The protein below binds the small molecule below.
Small molecule (SMILES): [NH3+][C@@H](CCC(=O)N[C@@H](CS)C(=O)NCC(=O)O)C(=O)O

Sequence of chain 1.A:
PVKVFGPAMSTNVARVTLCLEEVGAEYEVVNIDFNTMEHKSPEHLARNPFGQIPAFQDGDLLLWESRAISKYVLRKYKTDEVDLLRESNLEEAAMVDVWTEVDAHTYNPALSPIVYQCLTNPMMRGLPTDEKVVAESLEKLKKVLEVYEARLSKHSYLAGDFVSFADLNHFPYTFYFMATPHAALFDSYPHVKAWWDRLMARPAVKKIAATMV

Binding-site contacts:
Ligand atom O32 contacts residue LYS42 of chain 1.A at 3.4 Å (salt-bridge).
Ligand atom CB2 contacts residue PHE36 of chain 1.A at 4.0 Å (hydrophobic).
Ligand atom CG1 contacts residue ILE55 of chain 1.A at 3.8 Å (hydrophobic).
Ligand atom O2 contacts residue ILE55 of chain 1.A at 3.1 Å (h-bond).
Ligand atom C1 contacts residue ASN14 of chain 1.A at 3.3 Å.
Ligand atom O2 contacts residue PHE36 of chain 1.A at 4.0 Å.
Ligand atom C1 contacts residue GLU67 of chain 1.A at 3.5 Å.
Ligand atom O32 contacts residue GLY53 of chain 1.A at 4.1 Å.
Ligand atom CA2 contacts residue ILE55 of chain 1.A at 4.0 Å (hydrophobic).
Ligand atom O2 contacts residue GLN54 of chain 1.A at 3.3 Å.
Ligand atom O12 contacts residue ARG69 of chain 1.A at 4.1 Å.
Ligand atom O11 contacts residue GLU67 of chain 1.A at 3.9 Å.
Ligand atom O12 contacts residue ASN14 of chain 1.A at 3.7 Å.
Ligand atom CD1 contacts residue GLN54 of chain 1.A at 4.0 Å.
Ligand atom OE1 contacts residue GLN54 of chain 1.A at 2.9 Å (h-bond).
Ligand atom N1 contacts residue GLU67 of chain 1.A at 3.6 Å.
Ligand atom O11 contacts residue ASN14 of chain 1.A at 3.1 Å (h-bond).
Ligand atom CD1 contacts residue ILE55 of chain 1.A at 3.6 Å (hydrophobic).
Ligand atom C2 contacts residue GLN54 of chain 1.A at 4.1 Å.
Ligand atom N2 contacts residue ILE55 of chain 1.A at 3.0 Å (h-bond).
Ligand atom CA1 contacts residue GLU67 of chain 1.A at 3.0 Å.
Ligand atom C1 contacts residue SER68 of chain 1.A at 3.4 Å.
Ligand atom CB1 contacts residue GLU67 of chain 1.A at 3.9 Å.
Ligand atom CG1 contacts residue ASN14 of chain 1.A at 3.5 Å.
Ligand atom CB1 contacts residue ILE55 of chain 1.A at 4.1 Å (hydrophobic).
Ligand atom O32 contacts residue HIS41 of chain 1.A at 3.9 Å.
Ligand atom CA1 contacts residue ASN14 of chain 1.A at 3.9 Å.
Ligand atom N1 contacts residue ASN14 of chain 1.A at 3.7 Å.
Ligand atom O11 contacts residue SER68 of chain 1.A at 3.1 Å (h-bond).
Ligand atom O12 contacts residue GLU67 of chain 1.A at 3.5 Å (salt-bridge).
Ligand atom O12 contacts residue SER68 of chain 1.A at 3.1 Å (h-bond).
Ligand atom CB1 contacts residue GLN54 of chain 1.A at 4.0 Å.
Ligand atom CB2 contacts residue ILE55 of chain 1.A at 3.9 Å (hydrophobic).
Ligand atom N1 contacts residue HIS107 of chain 2.A at 3.8 Å.
Ligand atom SG2 contacts residue PHE36 of chain 1.A at 3.8 Å.
Ligand atom O11 contacts residue PRO56 of chain 1.A at 3.4 Å.
Ligand atom C3 contacts residue GLN54 of chain 1.A at 3.8 Å.
Ligand atom CB1 contacts residue ASN14 of chain 1.A at 4.2 Å.
Ligand atom O31 contacts residue GLN54 of chain 1.A at 2.6 Å (h-bond).
Ligand atom O12 contacts residue GLU103 of chain 2.A at 3.0 Å (salt-bridge).

Sequence of chain 2.A:
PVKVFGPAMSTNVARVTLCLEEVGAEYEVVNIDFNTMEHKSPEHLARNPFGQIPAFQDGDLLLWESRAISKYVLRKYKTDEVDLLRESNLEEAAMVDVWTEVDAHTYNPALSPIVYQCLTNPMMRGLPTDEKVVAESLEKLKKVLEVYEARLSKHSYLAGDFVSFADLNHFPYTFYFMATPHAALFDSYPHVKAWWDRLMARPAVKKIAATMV